Binding-site contacts:
Ligand atom C13 contacts residue CYS136 of chain 2.A at 3.4 Å (hydrophobic).
Ligand atom N7 contacts residue ALA84 of chain 2.A at 3.4 Å.
Ligand atom C12 contacts residue LEU209 of chain 2.A at 3.5 Å (hydrophobic).
Ligand atom C36 contacts residue ASP220 of chain 2.A at 3.6 Å.
Ligand atom O14 contacts residue GLY139 of chain 2.A at 3.8 Å.
Ligand atom C2 contacts residue CYS136 of chain 2.A at 2.9 Å (hydrophobic).
Ligand atom C39 contacts residue GLY219 of chain 2.A at 3.5 Å.
Ligand atom C15 contacts residue PHE221 of chain 2.A at 3.5 Å (hydrophobic).
Ligand atom N4 contacts residue TYR135 of chain 2.A at 3.3 Å.
Ligand atom C33 contacts residue ASP220 of chain 2.A at 3.1 Å.
Ligand atom C27 contacts residue LEU58 of chain 2.A at 3.7 Å (hydrophobic).
Ligand atom C11 contacts residue LEU209 of chain 2.A at 3.8 Å (hydrophobic).
Ligand atom C9 contacts residue GLU134 of chain 2.A at 3.5 Å.
Ligand atom C39 contacts residue VAL117 of chain 2.A at 3.7 Å (hydrophobic).
Ligand atom N7 contacts residue TYR135 of chain 2.A at 3.9 Å.
Ligand atom C44 contacts residue ASP220 of chain 2.A at 3.7 Å.
Ligand atom N31 contacts residue GLU103 of chain 2.A at 3.9 Å.
Ligand atom C5 contacts residue LEU209 of chain 2.A at 3.4 Å (hydrophobic).
Ligand atom C33 contacts residue LYS86 of chain 2.A at 3.6 Å.
Ligand atom N4 contacts residue CYS136 of chain 2.A at 2.4 Å (h-bond).
Ligand atom N7 contacts residue GLU134 of chain 2.A at 2.6 Å (salt-bridge).
Ligand atom F49 contacts residue LEU110 of chain 2.A at 3.6 Å.
Ligand atom C25 contacts residue THR133 of chain 2.A at 3.8 Å.
Ligand atom C9 contacts residue ALA84 of chain 2.A at 3.8 Å (hydrophobic).
Ligand atom C25 contacts residue VAL66 of chain 2.A at 3.8 Å (hydrophobic).
Ligand atom N21 contacts residue ASP220 of chain 2.A at 3.3 Å (salt-bridge).
Ligand atom C23 contacts residue THR133 of chain 2.A at 3.6 Å.
Ligand atom C1 contacts residue LEU58 of chain 2.A at 3.8 Å (hydrophobic).
Ligand atom N7 contacts residue CYS136 of chain 2.A at 3.7 Å.
Ligand atom C37 contacts residue ASP220 of chain 2.A at 3.6 Å.
Ligand atom C2 contacts residue TYR135 of chain 2.A at 3.6 Å (hydrophobic).
Ligand atom C22 contacts residue ASP220 of chain 2.A at 3.9 Å.
Ligand atom C37 contacts residue GLY219 of chain 2.A at 3.7 Å.
Ligand atom C19 contacts residue LEU209 of chain 2.A at 3.8 Å (hydrophobic).
Ligand atom C39 contacts residue ILE218 of chain 2.A at 3.8 Å (hydrophobic).
Ligand atom C33 contacts residue GLU103 of chain 2.A at 3.2 Å.
Ligand atom F48 contacts residue ILE218 of chain 2.A at 3.1 Å.
Ligand atom C1 contacts residue CYS136 of chain 2.A at 3.7 Å (hydrophobic).
Ligand atom C13 contacts residue GLU134 of chain 2.A at 3.7 Å.
Ligand atom C13 contacts residue ALA84 of chain 2.A at 3.7 Å (hydrophobic).

The protein below binds the small molecule below.
Small molecule (SMILES): COc1cnc2[nH]cc(Cc3ccc(NCc4ccc(C(F)(F)F)cc4)nc3)c2c1

Sequence of chain 2.A:
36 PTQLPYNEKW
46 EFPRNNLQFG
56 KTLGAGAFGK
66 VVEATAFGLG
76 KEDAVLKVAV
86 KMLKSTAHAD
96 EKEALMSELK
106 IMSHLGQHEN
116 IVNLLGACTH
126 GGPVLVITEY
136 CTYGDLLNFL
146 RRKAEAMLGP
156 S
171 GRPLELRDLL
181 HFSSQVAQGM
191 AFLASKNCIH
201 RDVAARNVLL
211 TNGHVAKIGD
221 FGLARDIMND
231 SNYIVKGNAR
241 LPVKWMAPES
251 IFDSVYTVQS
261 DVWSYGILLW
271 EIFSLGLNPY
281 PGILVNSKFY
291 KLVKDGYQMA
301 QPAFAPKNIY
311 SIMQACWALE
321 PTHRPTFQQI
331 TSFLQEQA